Binding-site contacts:
Ligand atom O2 contacts residue HIS2 of chain 15.B at 3.4 Å (h-bond).
Ligand atom C3 contacts residue BMA1 of chain 15.P at 2.5 Å.
Ligand atom O6 contacts residue NAG1 of chain 15.N at 4.5 Å.
Ligand atom O5 contacts residue NAG1 of chain 15.N at 2.5 Å (h-bond).
Ligand atom C2 contacts residue HIS2 of chain 15.B at 4.5 Å.
Ligand atom O2 contacts residue NAG1 of chain 15.N at 3.4 Å (h-bond).
Ligand atom O2 contacts residue BMA1 of chain 15.P at 3.0 Å (h-bond).
Ligand atom O3 contacts residue BMA1 of chain 15.P at 1.1 Å.
Ligand atom C5 contacts residue NAG1 of chain 15.N at 3.8 Å.
Ligand atom C2 contacts residue BMA1 of chain 15.P at 3.2 Å.
Ligand atom C1 contacts residue NAG1 of chain 15.N at 1.7 Å.
Ligand atom C4 contacts residue BMA1 of chain 15.P at 3.6 Å.
Ligand atom C3 contacts residue NAG1 of chain 15.N at 4.1 Å.
Ligand atom C2 contacts residue NAG1 of chain 15.N at 2.9 Å.
Ligand atom O4 contacts residue BMA1 of chain 15.P at 4.0 Å.

Sequence of chain 15.B:
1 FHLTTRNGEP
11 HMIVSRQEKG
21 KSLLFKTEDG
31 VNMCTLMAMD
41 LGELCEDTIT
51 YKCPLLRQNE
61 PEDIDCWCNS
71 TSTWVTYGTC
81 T

This protein binds this small molecule.
Small molecule (SMILES): OC[C@H]1O[C@@H](O)[C@@H](O)[C@@H](O)[C@@H]1O